Sequence of chain 1.A:
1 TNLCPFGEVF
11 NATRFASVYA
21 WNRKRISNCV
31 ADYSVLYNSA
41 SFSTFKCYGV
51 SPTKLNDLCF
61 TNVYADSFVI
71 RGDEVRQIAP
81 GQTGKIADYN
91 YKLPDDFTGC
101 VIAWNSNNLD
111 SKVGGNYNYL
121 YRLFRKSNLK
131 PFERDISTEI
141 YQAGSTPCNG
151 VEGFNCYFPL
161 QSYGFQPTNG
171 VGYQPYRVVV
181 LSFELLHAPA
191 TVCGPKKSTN

Sequence of chain 1.B:
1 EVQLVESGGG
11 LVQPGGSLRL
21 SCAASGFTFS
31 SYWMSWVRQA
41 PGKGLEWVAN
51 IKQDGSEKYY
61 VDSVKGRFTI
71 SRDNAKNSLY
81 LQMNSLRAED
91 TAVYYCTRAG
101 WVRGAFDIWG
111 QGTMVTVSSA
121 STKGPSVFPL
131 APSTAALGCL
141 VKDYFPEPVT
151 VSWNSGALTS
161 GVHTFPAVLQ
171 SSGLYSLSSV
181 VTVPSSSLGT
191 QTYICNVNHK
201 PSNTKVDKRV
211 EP

Binding-site contacts:
Ligand atom N2 contacts residue ASN11 of chain 1.A at 2.9 Å (h-bond).
Ligand atom O3 contacts residue GLU57 of chain 1.B at 4.5 Å.
Ligand atom C4 contacts residue ASN11 of chain 1.A at 4.2 Å.
Ligand atom C2 contacts residue ASN11 of chain 1.A at 2.5 Å.
Ligand atom C5 contacts residue ASN11 of chain 1.A at 3.7 Å.
Ligand atom C1 contacts residue ASN11 of chain 1.A at 1.4 Å.
Ligand atom C7 contacts residue ASN11 of chain 1.A at 3.6 Å.
Ligand atom O7 contacts residue GLU57 of chain 1.B at 4.0 Å.
Ligand atom C8 contacts residue SER41 of chain 1.A at 3.5 Å.
Ligand atom C8 contacts residue SER39 of chain 1.A at 4.2 Å.
Ligand atom O5 contacts residue ASN11 of chain 1.A at 2.4 Å (h-bond).
Ligand atom O7 contacts residue ASN11 of chain 1.A at 3.9 Å.
Ligand atom C3 contacts residue ASN11 of chain 1.A at 3.8 Å.

This small molecule binds to this protein.
Small molecule (SMILES): CC(=O)N[C@H]1[C@H](O[C@H]2[C@H](O)[C@@H](NC(C)=O)CO[C@@H]2CO)O[C@H](CO)[C@@H](O)[C@@H]1O